Binding-site contacts:
Ligand atom N contacts residue ASN293 of chain 3.A at 2.7 Å (h-bond).
Ligand atom C contacts residue LYS107 of chain 3.A at 4.2 Å.
Ligand atom OXT contacts residue PHE296 of chain 3.A at 3.5 Å.
Ligand atom NE contacts residue NAP1 of chain 3.C at 3.2 Å (h-bond).
Ligand atom N contacts residue GLN102 of chain 3.A at 4.5 Å.
Ligand atom O contacts residue PHE296 of chain 3.A at 4.3 Å.
Ligand atom NE contacts residue GLN102 of chain 3.A at 3.5 Å.
Ligand atom CB contacts residue GLN102 of chain 3.A at 3.4 Å.
Ligand atom CB contacts residue SER469 of chain 3.A at 4.3 Å.
Ligand atom CA contacts residue ASN293 of chain 3.A at 3.5 Å.
Ligand atom CG contacts residue LEU467 of chain 3.A at 3.8 Å (hydrophobic).
Ligand atom CD contacts residue FAD1 of chain 3.B at 4.2 Å.
Ligand atom CG contacts residue THR322 of chain 3.A at 4.0 Å.
Ligand atom NE contacts residue ASN323 of chain 3.A at 3.4 Å (h-bond).
Ligand atom CD contacts residue ASN323 of chain 3.A at 4.0 Å.
Ligand atom NE contacts residue LEU467 of chain 3.A at 4.5 Å.
Ligand atom CG contacts residue PHE296 of chain 3.A at 4.2 Å (hydrophobic).
Ligand atom CA contacts residue SER469 of chain 3.A at 4.2 Å.
Ligand atom CD contacts residue LEU467 of chain 3.A at 3.7 Å (hydrophobic).
Ligand atom O contacts residue ASN293 of chain 3.A at 3.1 Å (h-bond).
Ligand atom OXT contacts residue SER469 of chain 3.A at 2.9 Å (h-bond).
Ligand atom C contacts residue ILE103 of chain 3.A at 3.8 Å (hydrophobic).
Ligand atom CD contacts residue GLN102 of chain 3.A at 3.8 Å.
Ligand atom CA contacts residue ILE103 of chain 3.A at 4.5 Å (hydrophobic).
Ligand atom OXT contacts residue LYS107 of chain 3.A at 3.6 Å (salt-bridge).
Ligand atom OXT contacts residue ASN293 of chain 3.A at 4.4 Å.
Ligand atom CG contacts residue GLN102 of chain 3.A at 3.8 Å.
Ligand atom O contacts residue ILE103 of chain 3.A at 4.0 Å.
Ligand atom NE contacts residue THR322 of chain 3.A at 4.1 Å.
Ligand atom CD contacts residue NAP1 of chain 3.C at 4.5 Å.
Ligand atom N contacts residue PHE296 of chain 3.A at 3.4 Å.
Ligand atom CA contacts residue PHE296 of chain 3.A at 3.5 Å (hydrophobic).
Ligand atom OXT contacts residue ILE103 of chain 3.A at 3.3 Å.
Ligand atom C contacts residue SER469 of chain 3.A at 3.9 Å.
Ligand atom C contacts residue ASN293 of chain 3.A at 3.5 Å.
Ligand atom CB contacts residue ILE103 of chain 3.A at 4.0 Å (hydrophobic).
Ligand atom CA contacts residue GLN102 of chain 3.A at 4.4 Å.
Ligand atom C contacts residue PHE296 of chain 3.A at 3.7 Å (hydrophobic).
Ligand atom CB contacts residue LEU467 of chain 3.A at 4.3 Å (hydrophobic).
Ligand atom O contacts residue LYS107 of chain 3.A at 3.7 Å.

Sequence of chain 3.A:
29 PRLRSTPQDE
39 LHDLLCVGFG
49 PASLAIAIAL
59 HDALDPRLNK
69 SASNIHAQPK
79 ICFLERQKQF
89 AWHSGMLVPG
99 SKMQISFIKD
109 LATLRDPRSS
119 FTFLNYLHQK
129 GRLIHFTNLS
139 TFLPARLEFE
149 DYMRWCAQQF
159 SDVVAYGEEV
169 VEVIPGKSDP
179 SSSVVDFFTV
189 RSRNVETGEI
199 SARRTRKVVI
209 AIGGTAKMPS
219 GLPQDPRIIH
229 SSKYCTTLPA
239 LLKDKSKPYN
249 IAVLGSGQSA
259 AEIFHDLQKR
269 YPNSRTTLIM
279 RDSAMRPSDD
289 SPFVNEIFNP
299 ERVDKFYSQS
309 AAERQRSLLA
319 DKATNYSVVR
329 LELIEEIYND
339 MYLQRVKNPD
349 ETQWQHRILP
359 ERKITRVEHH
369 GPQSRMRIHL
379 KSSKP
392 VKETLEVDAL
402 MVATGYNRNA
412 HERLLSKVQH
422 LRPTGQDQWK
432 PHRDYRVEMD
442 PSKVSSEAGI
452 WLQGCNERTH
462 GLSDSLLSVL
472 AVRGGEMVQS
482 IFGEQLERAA

The small molecule below binds the protein below.
Small molecule (SMILES): NCCC[C@H](N)C(=O)O